A small-molecule ligand and the protein it binds are described below.
Small molecule (SMILES): CC(=O)N[C@@H]1[C@@H](O)[C@H](O)[C@@H](CO)O[C@H]1O

Binding-site contacts:
Ligand atom O6 contacts residue GLU270 of chain 1.E at 3.5 Å.
Ligand atom O7 contacts residue ASN269 of chain 1.E at 3.4 Å (h-bond).
Ligand atom C5 contacts residue GLU270 of chain 1.E at 4.2 Å.
Ligand atom N2 contacts residue ASN269 of chain 1.E at 3.2 Å (h-bond).
Ligand atom C6 contacts residue GLU270 of chain 1.E at 3.0 Å.
Ligand atom C8 contacts residue GLY249 of chain 1.E at 4.0 Å.
Ligand atom N2 contacts residue GLY249 of chain 1.E at 3.9 Å.
Ligand atom O4 contacts residue ARG323 of chain 1.E at 4.3 Å.
Ligand atom O4 contacts residue GLU270 of chain 1.E at 4.3 Å.
Ligand atom C2 contacts residue ASN269 of chain 1.E at 2.6 Å.
Ligand atom C4 contacts residue GLU270 of chain 1.E at 3.8 Å.
Ligand atom C7 contacts residue ARG323 of chain 1.E at 4.0 Å.
Ligand atom O7 contacts residue ILE250 of chain 1.E at 4.0 Å.
Ligand atom C4 contacts residue ARG323 of chain 1.E at 3.8 Å.
Ligand atom C6 contacts residue ASN269 of chain 1.E at 3.3 Å.
Ligand atom C2 contacts residue GLU248 of chain 1.E at 3.9 Å.
Ligand atom N2 contacts residue GLU248 of chain 1.E at 3.5 Å (salt-bridge).
Ligand atom C7 contacts residue ILE250 of chain 1.E at 4.1 Å (hydrophobic).
Ligand atom O3 contacts residue ARG323 of chain 1.E at 3.4 Å (salt-bridge).
Ligand atom C5 contacts residue ASN269 of chain 1.E at 3.4 Å.
Ligand atom O7 contacts residue ARG323 of chain 1.E at 3.0 Å (salt-bridge).
Ligand atom C7 contacts residue GLY249 of chain 1.E at 3.9 Å.
Ligand atom O6 contacts residue ASN269 of chain 1.E at 3.4 Å (h-bond).
Ligand atom C3 contacts residue ASN269 of chain 1.E at 3.8 Å.
Ligand atom C7 contacts residue GLU248 of chain 1.E at 4.4 Å.
Ligand atom C1 contacts residue GLY249 of chain 1.E at 4.2 Å.
Ligand atom C3 contacts residue ARG323 of chain 1.E at 4.0 Å.
Ligand atom C4 contacts residue ASN269 of chain 1.E at 4.1 Å.
Ligand atom O5 contacts residue GLU248 of chain 1.E at 4.0 Å.
Ligand atom C8 contacts residue ILE250 of chain 1.E at 4.0 Å (hydrophobic).
Ligand atom C1 contacts residue GLU248 of chain 1.E at 3.0 Å.
Ligand atom O5 contacts residue ASN269 of chain 1.E at 2.5 Å (h-bond).
Ligand atom C1 contacts residue ASN269 of chain 1.E at 1.4 Å.
Ligand atom C7 contacts residue ASN269 of chain 1.E at 3.8 Å.
Ligand atom C2 contacts residue ARG323 of chain 1.E at 4.3 Å.
Ligand atom O7 contacts residue GLY249 of chain 1.E at 4.5 Å.

Sequence of chain 1.E:
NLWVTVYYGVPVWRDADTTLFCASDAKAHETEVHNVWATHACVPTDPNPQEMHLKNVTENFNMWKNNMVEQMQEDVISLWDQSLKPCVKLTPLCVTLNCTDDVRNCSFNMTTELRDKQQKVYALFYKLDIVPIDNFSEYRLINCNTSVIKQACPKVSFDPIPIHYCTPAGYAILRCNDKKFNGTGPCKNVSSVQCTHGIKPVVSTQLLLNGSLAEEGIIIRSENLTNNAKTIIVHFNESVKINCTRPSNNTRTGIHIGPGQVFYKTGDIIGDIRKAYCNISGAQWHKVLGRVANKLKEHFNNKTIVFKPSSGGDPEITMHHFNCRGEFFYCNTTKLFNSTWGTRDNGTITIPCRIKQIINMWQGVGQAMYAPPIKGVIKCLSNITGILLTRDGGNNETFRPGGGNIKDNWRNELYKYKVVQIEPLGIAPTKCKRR